This protein binds this small molecule.
Small molecule (SMILES): CC(=O)N[C@H]1[C@H](O[C@H]2[C@H](O)[C@@H](NC(C)=O)CO[C@@H]2CO)O[C@H](CO)[C@@H](O[C@@H]2O[C@H](CO)[C@@H](O)[C@H](O)[C@@H]2O)[C@@H]1O

Sequence of chain 1.E:
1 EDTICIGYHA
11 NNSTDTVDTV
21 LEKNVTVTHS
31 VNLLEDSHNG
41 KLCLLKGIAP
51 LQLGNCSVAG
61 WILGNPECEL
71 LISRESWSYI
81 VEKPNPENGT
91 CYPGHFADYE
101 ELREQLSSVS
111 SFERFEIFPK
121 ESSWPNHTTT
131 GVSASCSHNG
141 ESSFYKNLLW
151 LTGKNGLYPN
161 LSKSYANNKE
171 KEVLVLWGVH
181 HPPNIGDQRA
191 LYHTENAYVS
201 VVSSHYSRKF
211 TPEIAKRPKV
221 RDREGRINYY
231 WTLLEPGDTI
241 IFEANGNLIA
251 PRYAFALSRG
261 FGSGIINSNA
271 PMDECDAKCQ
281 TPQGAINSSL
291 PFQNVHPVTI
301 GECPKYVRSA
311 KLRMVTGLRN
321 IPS

Binding-site contacts:
Ligand atom C8 contacts residue PRO66 of chain 1.E at 4.4 Å (hydrophobic).
Ligand atom C8 contacts residue CYS91 of chain 1.E at 3.9 Å (hydrophobic).
Ligand atom C7 contacts residue ASN88 of chain 1.E at 3.3 Å.
Ligand atom C8 contacts residue ASN88 of chain 1.E at 4.3 Å.
Ligand atom C8 contacts residue GLU67 of chain 1.E at 3.6 Å.
Ligand atom O7 contacts residue ARG221 of chain 1.E at 2.9 Å (salt-bridge).
Ligand atom C7 contacts residue GLU67 of chain 1.E at 4.3 Å.
Ligand atom O5 contacts residue ASN88 of chain 1.E at 2.4 Å (h-bond).
Ligand atom C3 contacts residue ASN88 of chain 1.E at 3.7 Å.
Ligand atom N2 contacts residue GLU67 of chain 1.E at 3.9 Å.
Ligand atom O3 contacts residue ARG221 of chain 1.E at 3.5 Å (salt-bridge).
Ligand atom C4 contacts residue ASN88 of chain 1.E at 4.2 Å.
Ligand atom N2 contacts residue ASN88 of chain 1.E at 2.7 Å (h-bond).
Ligand atom N2 contacts residue ARG221 of chain 1.E at 4.2 Å.
Ligand atom C7 contacts residue ARG221 of chain 1.E at 3.6 Å.
Ligand atom O7 contacts residue ASN88 of chain 1.E at 3.5 Å (h-bond).
Ligand atom C8 contacts residue ASN65 of chain 1.E at 3.1 Å.
Ligand atom C3 contacts residue ARG221 of chain 1.E at 4.5 Å.
Ligand atom O7 contacts residue SER135 of chain 1.E at 4.3 Å.
Ligand atom C7 contacts residue CYS91 of chain 1.E at 4.2 Å (hydrophobic).
Ligand atom O7 contacts residue CYS91 of chain 1.E at 3.6 Å.
Ligand atom C8 contacts residue SER137 of chain 1.E at 4.3 Å.
Ligand atom C7 contacts residue ASN65 of chain 1.E at 4.2 Å.
Ligand atom C1 contacts residue GLU87 of chain 1.E at 3.8 Å.
Ligand atom O6 contacts residue ARG221 of chain 1.E at 3.9 Å.
Ligand atom O7 contacts residue ASN65 of chain 1.E at 4.2 Å.
Ligand atom O5 contacts residue GLU87 of chain 1.E at 3.5 Å (salt-bridge).
Ligand atom C5 contacts residue ASN88 of chain 1.E at 3.7 Å.
Ligand atom C6 contacts residue GLU87 of chain 1.E at 4.0 Å.
Ligand atom C2 contacts residue ARG221 of chain 1.E at 4.3 Å.
Ligand atom O6 contacts residue GLU87 of chain 1.E at 3.5 Å (salt-bridge).
Ligand atom C1 contacts residue ASN88 of chain 1.E at 1.4 Å.
Ligand atom C8 contacts residue ARG221 of chain 1.E at 4.5 Å.
Ligand atom C2 contacts residue ASN88 of chain 1.E at 2.3 Å.
Ligand atom C8 contacts residue CYS136 of chain 1.E at 4.5 Å (hydrophobic).